Sequence of chain 1.B:
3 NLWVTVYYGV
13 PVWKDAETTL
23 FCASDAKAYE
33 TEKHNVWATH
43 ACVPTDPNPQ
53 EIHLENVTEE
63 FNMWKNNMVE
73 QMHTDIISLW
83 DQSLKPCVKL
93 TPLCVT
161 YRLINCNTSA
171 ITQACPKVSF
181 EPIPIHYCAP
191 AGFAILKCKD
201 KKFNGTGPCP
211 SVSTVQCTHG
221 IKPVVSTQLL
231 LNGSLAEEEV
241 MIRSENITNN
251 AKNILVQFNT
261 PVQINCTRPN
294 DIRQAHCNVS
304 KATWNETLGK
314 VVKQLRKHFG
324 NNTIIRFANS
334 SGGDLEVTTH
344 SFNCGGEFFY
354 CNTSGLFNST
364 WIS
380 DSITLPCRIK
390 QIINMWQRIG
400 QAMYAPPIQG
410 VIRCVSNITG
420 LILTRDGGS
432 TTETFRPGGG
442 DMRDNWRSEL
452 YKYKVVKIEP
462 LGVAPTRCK

Binding-site contacts:
Ligand atom C7 contacts residue HIS299 of chain 1.B at 4.2 Å.
Ligand atom C2 contacts residue ASN301 of chain 1.B at 2.4 Å.
Ligand atom C8 contacts residue THR267 of chain 1.B at 3.5 Å.
Ligand atom C3 contacts residue ASN301 of chain 1.B at 3.8 Å.
Ligand atom O5 contacts residue ASN301 of chain 1.B at 2.4 Å (h-bond).
Ligand atom C4 contacts residue ASN301 of chain 1.B at 4.2 Å.
Ligand atom N2 contacts residue ASN301 of chain 1.B at 2.8 Å (h-bond).
Ligand atom O6 contacts residue SER381 of chain 1.B at 4.4 Å.
Ligand atom O6 contacts residue THR383 of chain 1.B at 4.1 Å.
Ligand atom C1 contacts residue HIS299 of chain 1.B at 4.2 Å.
Ligand atom C5 contacts residue THR383 of chain 1.B at 4.0 Å.
Ligand atom C8 contacts residue ASN301 of chain 1.B at 4.3 Å.
Ligand atom C7 contacts residue ASN301 of chain 1.B at 3.1 Å.
Ligand atom O5 contacts residue THR383 of chain 1.B at 3.7 Å.
Ligand atom C6 contacts residue THR383 of chain 1.B at 3.8 Å.
Ligand atom C8 contacts residue HIS299 of chain 1.B at 3.9 Å.
Ligand atom C5 contacts residue ASN301 of chain 1.B at 3.7 Å.
Ligand atom N2 contacts residue HIS299 of chain 1.B at 3.7 Å.
Ligand atom C1 contacts residue ASN301 of chain 1.B at 1.4 Å.
Ligand atom C1 contacts residue THR383 of chain 1.B at 4.4 Å.
Ligand atom O7 contacts residue ASN301 of chain 1.B at 3.1 Å (h-bond).

The small molecule below binds the protein below.
Small molecule (SMILES): CC(=O)N[C@@H]1[C@@H](O)[C@H](O)[C@@H](CO)O[C@H]1O